Sequence of chain 1.A:
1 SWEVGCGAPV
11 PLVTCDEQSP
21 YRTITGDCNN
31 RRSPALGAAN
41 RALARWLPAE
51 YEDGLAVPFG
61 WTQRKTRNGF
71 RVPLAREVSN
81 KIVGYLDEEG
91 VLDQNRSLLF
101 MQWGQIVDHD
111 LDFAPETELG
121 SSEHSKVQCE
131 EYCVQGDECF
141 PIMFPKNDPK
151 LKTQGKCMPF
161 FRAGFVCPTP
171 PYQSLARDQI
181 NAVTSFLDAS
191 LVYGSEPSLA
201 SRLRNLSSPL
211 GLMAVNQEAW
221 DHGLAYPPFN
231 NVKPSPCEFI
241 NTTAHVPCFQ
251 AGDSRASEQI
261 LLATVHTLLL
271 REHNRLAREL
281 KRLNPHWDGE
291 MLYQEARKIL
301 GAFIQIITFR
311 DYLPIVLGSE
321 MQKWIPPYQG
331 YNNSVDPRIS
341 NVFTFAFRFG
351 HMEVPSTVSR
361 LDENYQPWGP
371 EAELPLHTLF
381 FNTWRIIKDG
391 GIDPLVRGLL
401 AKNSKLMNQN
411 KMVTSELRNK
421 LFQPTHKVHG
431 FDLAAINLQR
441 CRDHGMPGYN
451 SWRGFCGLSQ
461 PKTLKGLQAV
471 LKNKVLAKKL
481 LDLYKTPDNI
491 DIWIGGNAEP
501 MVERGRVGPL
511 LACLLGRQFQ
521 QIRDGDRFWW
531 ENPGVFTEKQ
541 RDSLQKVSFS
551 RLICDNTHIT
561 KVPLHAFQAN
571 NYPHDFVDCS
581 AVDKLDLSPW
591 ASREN

A protein and the small-molecule ligand that binds it are described below.
Small molecule (SMILES): CCCc1cc(=O)[nH]c(=S)[nH]1

Binding-site contacts:
Ligand atom C5 contacts residue ARG255 of chain 1.A at 3.5 Å.
Ligand atom S1 contacts residue HEM1 of chain 1.P at 2.7 Å.
Ligand atom C3 contacts residue HIS109 of chain 1.A at 4.2 Å.
Ligand atom C5 contacts residue PHE113 of chain 1.A at 3.6 Å (hydrophobic).
Ligand atom C7 contacts residue HEM1 of chain 1.P at 2.7 Å.
Ligand atom C6 contacts residue ALA114 of chain 1.A at 4.1 Å (hydrophobic).
Ligand atom C2 contacts residue PHE113 of chain 1.A at 4.3 Å (hydrophobic).
Ligand atom C6 contacts residue PHE113 of chain 1.A at 3.1 Å (hydrophobic).
Ligand atom C3 contacts residue HEM1 of chain 1.P at 3.6 Å.
Ligand atom C7 contacts residue ALA114 of chain 1.A at 4.1 Å (hydrophobic).
Ligand atom C1 contacts residue HIS109 of chain 1.A at 2.7 Å.
Ligand atom C2 contacts residue HIS109 of chain 1.A at 3.8 Å.
Ligand atom C5 contacts residue HEM1 of chain 1.P at 2.9 Å.
Ligand atom N2 contacts residue GLN105 of chain 1.A at 3.9 Å.
Ligand atom C2 contacts residue HEM1 of chain 1.P at 3.2 Å.
Ligand atom N2 contacts residue GLU258 of chain 1.A at 4.4 Å.
Ligand atom O1 contacts residue ARG255 of chain 1.A at 3.6 Å.
Ligand atom C6 contacts residue HEM1 of chain 1.P at 2.9 Å.
Ligand atom C4 contacts residue ARG255 of chain 1.A at 3.5 Å.
Ligand atom N1 contacts residue HEM1 of chain 1.P at 2.9 Å.
Ligand atom N1 contacts residue HIS109 of chain 1.A at 3.1 Å (h-bond).
Ligand atom C3 contacts residue PHE113 of chain 1.A at 4.2 Å (hydrophobic).
Ligand atom C1 contacts residue GLN105 of chain 1.A at 3.9 Å.
Ligand atom C2 contacts residue ARG255 of chain 1.A at 3.3 Å.
Ligand atom O1 contacts residue HEM1 of chain 1.P at 4.2 Å.
Ligand atom S1 contacts residue HIS109 of chain 1.A at 2.9 Å (h-bond).
Ligand atom N2 contacts residue HIS109 of chain 1.A at 3.2 Å (h-bond).
Ligand atom O1 contacts residue GLU258 of chain 1.A at 3.9 Å.
Ligand atom N1 contacts residue ARG255 of chain 1.A at 3.8 Å.
Ligand atom C7 contacts residue PHE113 of chain 1.A at 4.3 Å (hydrophobic).
Ligand atom N2 contacts residue HEM1 of chain 1.P at 3.5 Å.
Ligand atom S1 contacts residue GLN105 of chain 1.A at 2.9 Å (h-bond).
Ligand atom C3 contacts residue ARG255 of chain 1.A at 3.1 Å.
Ligand atom C6 contacts residue ARG255 of chain 1.A at 4.5 Å.
Ligand atom C7 contacts residue ARG348 of chain 1.A at 3.9 Å.
Ligand atom C4 contacts residue HEM1 of chain 1.P at 3.8 Å.
Ligand atom C1 contacts residue ARG255 of chain 1.A at 4.1 Å.
Ligand atom N2 contacts residue ARG255 of chain 1.A at 4.0 Å.
Ligand atom C1 contacts residue HEM1 of chain 1.P at 3.1 Å.
Ligand atom C4 contacts residue HIS109 of chain 1.A at 3.9 Å.